Sequence of chain 1.G:
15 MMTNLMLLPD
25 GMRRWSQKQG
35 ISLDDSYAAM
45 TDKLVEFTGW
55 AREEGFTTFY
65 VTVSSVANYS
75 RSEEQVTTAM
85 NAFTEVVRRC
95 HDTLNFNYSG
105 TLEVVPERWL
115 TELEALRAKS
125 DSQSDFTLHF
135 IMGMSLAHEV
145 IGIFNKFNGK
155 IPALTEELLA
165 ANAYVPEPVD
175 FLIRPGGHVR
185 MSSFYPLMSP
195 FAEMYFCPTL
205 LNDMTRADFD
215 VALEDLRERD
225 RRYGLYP

This protein binds this small molecule.
Small molecule (SMILES): CC(C)=CCO[P](=O)(O)OP(=O)(O)O

Binding-site contacts:
Ligand atom C1 contacts residue GST1 of chain 1.BA at 3.4 Å.
Ligand atom O2B contacts residue ARG27 of chain 1.G at 3.1 Å (salt-bridge).
Ligand atom O3A contacts residue ASN72 of chain 1.G at 3.9 Å.
Ligand atom C3 contacts residue PHE188 of chain 1.G at 3.4 Å (hydrophobic).
Ligand atom PA contacts residue MG1 of chain 1.AA at 4.3 Å.
Ligand atom O2A contacts residue MG1 of chain 1.AA at 4.4 Å.
Ligand atom C5 contacts residue PHE188 of chain 1.G at 3.8 Å (hydrophobic).
Ligand atom C4 contacts residue THR66 of chain 1.G at 4.0 Å.
Ligand atom O2A contacts residue SER186 of chain 1.G at 3.6 Å.
Ligand atom O1A contacts residue SER69 of chain 1.G at 3.7 Å.
Ligand atom O1 contacts residue ASP24 of chain 1.G at 4.3 Å.
Ligand atom O1 contacts residue MG1 of chain 1.AA at 3.5 Å.
Ligand atom C2 contacts residue GST1 of chain 1.BA at 3.9 Å.
Ligand atom O3B contacts residue ARG184 of chain 1.G at 3.9 Å.
Ligand atom C3 contacts residue GST1 of chain 1.BA at 3.9 Å.
Ligand atom C4 contacts residue GST1 of chain 1.BA at 3.5 Å.
Ligand atom PA contacts residue ASN72 of chain 1.G at 4.2 Å.
Ligand atom C2 contacts residue PRO23 of chain 1.G at 4.1 Å (hydrophobic).
Ligand atom O3A contacts residue ARG75 of chain 1.G at 3.6 Å.
Ligand atom C4 contacts residue ASN72 of chain 1.G at 4.2 Å.
Ligand atom O1A contacts residue ASN72 of chain 1.G at 3.6 Å (h-bond).
Ligand atom C5 contacts residue LEU22 of chain 1.G at 3.5 Å (hydrophobic).
Ligand atom C2 contacts residue ARG178 of chain 1.G at 4.2 Å.
Ligand atom C2 contacts residue PHE188 of chain 1.G at 3.4 Å (hydrophobic).
Ligand atom C5 contacts residue THR66 of chain 1.G at 4.0 Å.
Ligand atom C1 contacts residue MG1 of chain 1.AA at 4.5 Å.
Ligand atom C4 contacts residue VAL67 of chain 1.G at 4.0 Å (hydrophobic).
Ligand atom C3 contacts residue PRO23 of chain 1.G at 3.3 Å (hydrophobic).
Ligand atom O3A contacts residue MG1 of chain 1.AA at 4.5 Å.
Ligand atom C1 contacts residue PHE188 of chain 1.G at 3.9 Å (hydrophobic).
Ligand atom C4 contacts residue PRO23 of chain 1.G at 3.6 Å (hydrophobic).
Ligand atom O2B contacts residue ARG75 of chain 1.G at 4.2 Å.
Ligand atom O1 contacts residue ARG75 of chain 1.G at 4.4 Å.
Ligand atom O1 contacts residue GST1 of chain 1.BA at 3.9 Å.
Ligand atom O1A contacts residue PHE188 of chain 1.G at 4.3 Å.
Ligand atom C5 contacts residue PRO23 of chain 1.G at 3.0 Å (hydrophobic).
Ligand atom C1 contacts residue ASN72 of chain 1.G at 3.9 Å.
Ligand atom C2 contacts residue ASP24 of chain 1.G at 4.2 Å.
Ligand atom O2A contacts residue ARG178 of chain 1.G at 4.2 Å.
Ligand atom C4 contacts residue PHE188 of chain 1.G at 3.4 Å (hydrophobic).